Binding-site contacts:
Ligand atom FAM contacts residue HEM1 of chain 1.M at 3.5 Å.
Ligand atom CAT contacts residue PHE84 of chain 1.D at 3.9 Å (hydrophobic).
Ligand atom FAP contacts residue ALA262 of chain 1.D at 3.9 Å.
Ligand atom CAX contacts residue PHE333 of chain 1.D at 3.9 Å (hydrophobic).
Ligand atom FAP contacts residue PHE261 of chain 1.D at 3.2 Å.
Ligand atom NAF contacts residue HEM1 of chain 1.M at 2.3 Å.
Ligand atom NAH contacts residue THR266 of chain 1.D at 3.4 Å.
Ligand atom NAG contacts residue THR266 of chain 1.D at 3.3 Å.
Ligand atom CAW contacts residue PHE84 of chain 1.D at 3.8 Å (hydrophobic).
Ligand atom OAA contacts residue HEM1 of chain 1.M at 3.9 Å.
Ligand atom CAN contacts residue ALA258 of chain 1.D at 3.4 Å (hydrophobic).
Ligand atom CAY contacts residue PHE333 of chain 1.D at 3.0 Å (hydrophobic).
Ligand atom FAP contacts residue PHE89 of chain 1.D at 3.9 Å.
Ligand atom NBK contacts residue PHE84 of chain 1.D at 3.6 Å.
Ligand atom FAM contacts residue ALA258 of chain 1.D at 3.6 Å.
Ligand atom CAK contacts residue TYR95 of chain 1.D at 3.9 Å (hydrophobic).
Ligand atom FAS contacts residue TYR95 of chain 1.D at 3.2 Å.
Ligand atom FAP contacts residue ALA258 of chain 1.D at 3.9 Å.
Ligand atom CAL contacts residue HEM1 of chain 1.M at 3.8 Å.
Ligand atom NAH contacts residue ALA262 of chain 1.D at 3.3 Å.
Ligand atom FBG contacts residue LEU332 of chain 1.D at 3.7 Å.
Ligand atom NAG contacts residue HEM1 of chain 1.M at 3.3 Å.
Ligand atom FAR contacts residue PHE89 of chain 1.D at 3.9 Å.
Ligand atom CAJ contacts residue TYR95 of chain 1.D at 3.5 Å (hydrophobic).
Ligand atom CBJ contacts residue PHE84 of chain 1.D at 3.5 Å (hydrophobic).
Ligand atom CAZ contacts residue PHE333 of chain 1.D at 3.3 Å (hydrophobic).
Ligand atom FAR contacts residue PHE261 of chain 1.D at 3.8 Å.
Ligand atom CBJ contacts residue LEU331 of chain 1.D at 3.8 Å (hydrophobic).
Ligand atom CBC contacts residue MET439 of chain 1.D at 3.6 Å (hydrophobic).
Ligand atom CAJ contacts residue HEM1 of chain 1.M at 3.8 Å.
Ligand atom CAZ contacts residue LEU332 of chain 1.D at 3.9 Å (hydrophobic).
Ligand atom FBG contacts residue PHE333 of chain 1.D at 3.9 Å.
Ligand atom CBI contacts residue MET335 of chain 1.D at 3.9 Å (hydrophobic).
Ligand atom CAV contacts residue TYR82 of chain 1.D at 3.5 Å (hydrophobic).
Ligand atom CAE contacts residue HEM1 of chain 1.M at 3.2 Å.
Ligand atom CAK contacts residue HEM1 of chain 1.M at 3.6 Å.
Ligand atom NAG contacts residue ALA262 of chain 1.D at 3.2 Å.
Ligand atom FBF contacts residue PHE333 of chain 1.D at 3.7 Å.
Ligand atom CAU contacts residue TYR82 of chain 1.D at 3.6 Å (hydrophobic).
Ligand atom OBB contacts residue PHE333 of chain 1.D at 3.8 Å.

Sequence of chain 1.D:
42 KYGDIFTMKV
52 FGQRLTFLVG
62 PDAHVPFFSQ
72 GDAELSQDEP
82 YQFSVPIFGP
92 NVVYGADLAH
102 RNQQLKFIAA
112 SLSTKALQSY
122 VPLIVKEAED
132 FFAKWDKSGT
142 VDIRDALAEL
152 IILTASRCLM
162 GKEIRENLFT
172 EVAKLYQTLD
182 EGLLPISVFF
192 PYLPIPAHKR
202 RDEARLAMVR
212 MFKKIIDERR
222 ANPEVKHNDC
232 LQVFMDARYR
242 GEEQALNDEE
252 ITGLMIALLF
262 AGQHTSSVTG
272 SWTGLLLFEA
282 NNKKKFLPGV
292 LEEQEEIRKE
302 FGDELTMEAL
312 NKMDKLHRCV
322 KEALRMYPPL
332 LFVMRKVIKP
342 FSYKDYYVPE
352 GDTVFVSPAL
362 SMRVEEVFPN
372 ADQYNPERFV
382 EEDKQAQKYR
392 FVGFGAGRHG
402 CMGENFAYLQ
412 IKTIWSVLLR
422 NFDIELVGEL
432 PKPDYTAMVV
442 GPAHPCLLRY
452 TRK

This small molecule binds to this protein.
Small molecule (SMILES): O[C@@](Cn1cnnn1)(c1ccc(F)cc1F)C(F)(F)c1ccc(-c2ccc(OCC(F)(F)F)cc2)cn1